Binding-site contacts:
Ligand atom C6 contacts residue TRP372 of chain 1.B at 3.8 Å (hydrophobic).
Ligand atom O6 contacts residue ASN335 of chain 1.B at 2.8 Å (h-bond).
Ligand atom C3 contacts residue HIS174 of chain 1.B at 3.7 Å.
Ligand atom C7 contacts residue TRP372 of chain 1.B at 3.5 Å (hydrophobic).
Ligand atom O4 contacts residue ARG90 of chain 1.B at 2.3 Å (salt-bridge).
Ligand atom C6 contacts residue GLU374 of chain 1.B at 3.5 Å.
Ligand atom O4 contacts residue TRP372 of chain 1.B at 3.5 Å.
Ligand atom C8 contacts residue ASP234 of chain 1.B at 3.2 Å.
Ligand atom O3 contacts residue ARG90 of chain 1.B at 2.6 Å (salt-bridge).
Ligand atom O3 contacts residue ASP119 of chain 1.B at 3.5 Å (salt-bridge).
Ligand atom C1 contacts residue TRP304 of chain 1.B at 3.9 Å (hydrophobic).
Ligand atom C5 contacts residue TRP372 of chain 1.B at 3.7 Å (hydrophobic).
Ligand atom N2 contacts residue GLU235 of chain 1.B at 3.7 Å.
Ligand atom O3 contacts residue ASP234 of chain 1.B at 4.0 Å.
Ligand atom N2 contacts residue TRP372 of chain 1.B at 4.0 Å.
Ligand atom C2 contacts residue ASP234 of chain 1.B at 3.3 Å.
Ligand atom C3 contacts residue TRP372 of chain 1.B at 3.8 Å (hydrophobic).
Ligand atom O3 contacts residue GLU235 of chain 1.B at 4.1 Å.
Ligand atom S1 contacts residue TRP372 of chain 1.B at 3.3 Å.
Ligand atom C2 contacts residue HIS174 of chain 1.B at 3.8 Å.
Ligand atom C8 contacts residue TRP372 of chain 1.B at 3.6 Å (hydrophobic).
Ligand atom S1 contacts residue TRP304 of chain 1.B at 3.8 Å.
Ligand atom C3 contacts residue ASP234 of chain 1.B at 4.2 Å.
Ligand atom C4 contacts residue GLU374 of chain 1.B at 3.4 Å.
Ligand atom C7 contacts residue ASP234 of chain 1.B at 3.0 Å.
Ligand atom S1 contacts residue TYR333 of chain 1.B at 3.3 Å (h-bond).
Ligand atom O3 contacts residue HIS174 of chain 1.B at 2.6 Å.
Ligand atom O6 contacts residue TYR141 of chain 1.E at 4.0 Å.
Ligand atom N2 contacts residue HIS174 of chain 1.B at 4.0 Å.
Ligand atom C6 contacts residue ASN335 of chain 1.B at 3.7 Å.
Ligand atom C1 contacts residue GLU235 of chain 1.B at 3.8 Å.
Ligand atom C4 contacts residue TRP372 of chain 1.B at 4.0 Å (hydrophobic).
Ligand atom C5 contacts residue GLU374 of chain 1.B at 4.0 Å.
Ligand atom N2 contacts residue ASP234 of chain 1.B at 2.2 Å (salt-bridge).
Ligand atom C8 contacts residue TRP285 of chain 1.B at 3.0 Å (hydrophobic).
Ligand atom C3 contacts residue ARG90 of chain 1.B at 3.5 Å.
Ligand atom C4 contacts residue ARG90 of chain 1.B at 3.4 Å.
Ligand atom C2 contacts residue GLU235 of chain 1.B at 3.1 Å.
Ligand atom O6 contacts residue TRP372 of chain 1.B at 3.8 Å.
Ligand atom O4 contacts residue GLU374 of chain 1.B at 2.7 Å (salt-bridge).

This protein binds this small molecule.
Small molecule (SMILES): CC1=N[C@@H]2[C@@H](O)[C@H](O)[C@@H](CO)O[C@@H]2S1

Sequence of chain 1.E:
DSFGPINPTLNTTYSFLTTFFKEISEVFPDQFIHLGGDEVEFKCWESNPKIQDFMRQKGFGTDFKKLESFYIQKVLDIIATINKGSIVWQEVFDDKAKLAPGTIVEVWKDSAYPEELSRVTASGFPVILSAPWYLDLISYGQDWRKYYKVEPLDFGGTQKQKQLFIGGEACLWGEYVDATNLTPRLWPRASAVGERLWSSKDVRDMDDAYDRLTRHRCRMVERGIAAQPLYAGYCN

Sequence of chain 1.B:
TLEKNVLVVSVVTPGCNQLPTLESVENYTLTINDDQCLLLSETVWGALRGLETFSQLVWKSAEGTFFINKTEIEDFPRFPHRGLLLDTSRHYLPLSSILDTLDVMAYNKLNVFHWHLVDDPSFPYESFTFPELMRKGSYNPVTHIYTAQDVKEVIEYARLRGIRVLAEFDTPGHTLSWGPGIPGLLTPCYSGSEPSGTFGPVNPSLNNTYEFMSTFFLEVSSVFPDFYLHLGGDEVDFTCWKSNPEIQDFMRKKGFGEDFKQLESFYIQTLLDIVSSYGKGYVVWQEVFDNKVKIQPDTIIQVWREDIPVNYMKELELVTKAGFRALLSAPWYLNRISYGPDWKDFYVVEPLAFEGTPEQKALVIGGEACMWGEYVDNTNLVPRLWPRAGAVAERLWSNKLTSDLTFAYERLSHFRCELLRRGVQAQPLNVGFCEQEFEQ